Binding-site contacts:
Ligand atom C7 contacts residue GLY92 of chain 20.E at 4.2 Å.
Ligand atom O4 contacts residue TRP111 of chain 20.E at 3.4 Å.
Ligand atom O3 contacts residue TRP111 of chain 20.E at 4.3 Å.
Ligand atom O3 contacts residue ASN93 of chain 20.E at 4.0 Å.
Ligand atom C5 contacts residue ASN93 of chain 20.E at 3.5 Å.
Ligand atom C1 contacts residue ASN93 of chain 20.E at 1.4 Å.
Ligand atom C5 contacts residue ASN93 of chain 20.E at 4.0 Å.
Ligand atom C4 contacts residue ASN93 of chain 20.E at 3.6 Å.
Ligand atom C7 contacts residue TRP111 of chain 20.E at 3.8 Å (hydrophobic).
Ligand atom C8 contacts residue GLY92 of chain 20.E at 3.6 Å.
Ligand atom O5 contacts residue ASN93 of chain 20.E at 4.1 Å.
Ligand atom C6 contacts residue HIS42 of chain 20.E at 4.3 Å.
Ligand atom C2 contacts residue ASN93 of chain 20.E at 1.8 Å.
Ligand atom C3 contacts residue TRP111 of chain 20.E at 3.7 Å (hydrophobic).
Ligand atom O5 contacts residue TRP111 of chain 20.E at 4.3 Å.
Ligand atom C1 contacts residue TRP111 of chain 20.E at 3.9 Å (hydrophobic).
Ligand atom O7 contacts residue TRP111 of chain 20.E at 3.6 Å.
Ligand atom C4 contacts residue TRP111 of chain 20.E at 4.0 Å (hydrophobic).
Ligand atom O7 contacts residue ASN93 of chain 20.E at 3.9 Å.
Ligand atom N2 contacts residue GLY92 of chain 20.E at 4.2 Å.
Ligand atom C7 contacts residue ASN93 of chain 20.E at 3.5 Å.
Ligand atom C8 contacts residue TRP111 of chain 20.E at 3.3 Å (hydrophobic).
Ligand atom C5 contacts residue TRP111 of chain 20.E at 3.7 Å (hydrophobic).
Ligand atom C3 contacts residue ASN93 of chain 20.E at 3.1 Å.
Ligand atom N2 contacts residue TRP111 of chain 20.E at 3.5 Å.
Ligand atom C8 contacts residue GLU91 of chain 20.E at 3.8 Å.
Ligand atom O5 contacts residue ASN93 of chain 20.E at 2.3 Å (h-bond).
Ligand atom C6 contacts residue ASN93 of chain 20.E at 3.1 Å.
Ligand atom N2 contacts residue ASN93 of chain 20.E at 2.5 Å (h-bond).
Ligand atom C2 contacts residue TRP111 of chain 20.E at 4.1 Å (hydrophobic).

Sequence of chain 20.E:
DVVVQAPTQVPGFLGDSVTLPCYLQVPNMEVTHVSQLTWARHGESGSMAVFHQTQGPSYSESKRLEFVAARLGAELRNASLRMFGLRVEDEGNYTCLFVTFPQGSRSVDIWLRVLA

This small molecule binds to this protein.
Small molecule (SMILES): CC(=O)N[C@H]1[C@H](O[C@H]2[C@H](O)[C@@H](NC(C)=O)CO[C@@H]2CO[C@@H]2O[C@@H](C)[C@@H](O)[C@@H](O)[C@@H]2O)O[C@H](CO)[C@@H](O[C@@H]2O[C@H](CO)[C@@H](O)[C@H](O[C@H]3O[C@H](CO)[C@@H](O)[C@H](O)[C@@H]3O)[C@@H]2O)[C@@H]1O